Sequence of chain 1.B:
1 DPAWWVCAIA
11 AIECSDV

Binding-site contacts:
Ligand atom CE contacts residue ALA11 of chain 1.B at 4.4 Å (hydrophobic).
Ligand atom CK contacts residue CYS14 of chain 1.B at 1.8 Å (hydrophobic).
Ligand atom OA contacts residue CYS14 of chain 1.B at 3.3 Å (h-bond).
Ligand atom CG contacts residue CYS7 of chain 1.B at 2.5 Å (hydrophobic).
Ligand atom CD contacts residue ALA10 of chain 1.B at 4.5 Å (hydrophobic).
Ligand atom OB contacts residue CYS7 of chain 1.B at 2.9 Å (h-bond).
Ligand atom CJ contacts residue CYS14 of chain 1.B at 2.8 Å (hydrophobic).
Ligand atom CD contacts residue ALA11 of chain 1.B at 4.2 Å (hydrophobic).
Ligand atom CD contacts residue CYS7 of chain 1.B at 4.3 Å (hydrophobic).
Ligand atom OB contacts residue GLU3 of chain 1.A at 3.7 Å.
Ligand atom NA contacts residue CYS7 of chain 1.B at 3.6 Å (h-bond).
Ligand atom NB contacts residue CYS14 of chain 1.B at 3.8 Å.
Ligand atom CE contacts residue ALA10 of chain 1.B at 4.0 Å (hydrophobic).
Ligand atom NA contacts residue ALA10 of chain 1.B at 3.8 Å.
Ligand atom CF contacts residue CYS7 of chain 1.B at 4.3 Å (hydrophobic).
Ligand atom CH contacts residue CYS7 of chain 1.B at 1.8 Å (hydrophobic).
Ligand atom CA contacts residue ALA10 of chain 1.B at 3.6 Å (hydrophobic).
Ligand atom CB contacts residue ALA10 of chain 1.B at 4.2 Å (hydrophobic).
Ligand atom CC contacts residue ALA10 of chain 1.B at 4.4 Å (hydrophobic).
Ligand atom OA contacts residue ALA10 of chain 1.B at 4.5 Å.
Ligand atom CF contacts residue ALA10 of chain 1.B at 3.5 Å (hydrophobic).
Ligand atom CE contacts residue CYS7 of chain 1.B at 3.7 Å (hydrophobic).

A protein and the small-molecule ligand that binds it are described below.
Small molecule (SMILES): CC(=O)Nc1ccc(NC(C)=O)cc1

Sequence of chain 1.A:
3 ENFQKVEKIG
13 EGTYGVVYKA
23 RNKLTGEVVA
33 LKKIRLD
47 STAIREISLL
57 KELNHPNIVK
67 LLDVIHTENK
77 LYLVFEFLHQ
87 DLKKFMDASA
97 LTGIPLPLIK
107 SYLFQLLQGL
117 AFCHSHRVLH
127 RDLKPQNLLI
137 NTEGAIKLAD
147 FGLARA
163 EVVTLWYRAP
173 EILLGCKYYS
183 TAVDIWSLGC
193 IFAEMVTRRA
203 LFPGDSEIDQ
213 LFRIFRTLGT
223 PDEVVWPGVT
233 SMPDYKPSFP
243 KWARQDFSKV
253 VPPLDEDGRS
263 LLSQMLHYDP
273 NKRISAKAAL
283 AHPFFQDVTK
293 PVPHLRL